This protein binds this small molecule.
Small molecule (SMILES): Nc1ncnc2c1ncn2[C@H]1C[C@H](O)[C@@H](COP(=O)(O)O)O1

Sequence of chain 16.A:
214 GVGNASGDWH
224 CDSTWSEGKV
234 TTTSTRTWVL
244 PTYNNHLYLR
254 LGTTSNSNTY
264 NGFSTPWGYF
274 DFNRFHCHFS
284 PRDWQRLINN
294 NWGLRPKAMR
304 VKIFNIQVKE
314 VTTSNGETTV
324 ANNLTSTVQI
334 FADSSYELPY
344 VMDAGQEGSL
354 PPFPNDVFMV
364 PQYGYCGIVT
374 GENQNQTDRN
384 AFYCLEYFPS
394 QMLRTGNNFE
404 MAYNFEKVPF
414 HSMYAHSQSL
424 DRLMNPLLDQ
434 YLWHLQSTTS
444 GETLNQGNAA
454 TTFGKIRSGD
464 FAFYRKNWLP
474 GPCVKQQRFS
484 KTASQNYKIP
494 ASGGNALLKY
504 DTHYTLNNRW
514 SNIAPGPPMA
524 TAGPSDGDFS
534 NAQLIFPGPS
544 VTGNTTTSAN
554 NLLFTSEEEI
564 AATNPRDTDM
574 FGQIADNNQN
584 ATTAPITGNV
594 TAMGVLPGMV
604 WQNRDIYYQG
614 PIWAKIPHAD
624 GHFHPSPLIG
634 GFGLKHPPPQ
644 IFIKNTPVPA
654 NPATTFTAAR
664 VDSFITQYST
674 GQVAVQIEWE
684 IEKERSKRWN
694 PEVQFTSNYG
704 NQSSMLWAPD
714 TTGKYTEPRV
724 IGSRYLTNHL

Binding-site contacts:
Ligand atom N3 contacts residue PRO628 of chain 28.A at 3.5 Å (h-bond).
Ligand atom N1 contacts residue VAL411 of chain 28.A at 4.3 Å.
Ligand atom C5 contacts residue PRO628 of chain 28.A at 2.7 Å (hydrophobic).
Ligand atom C2' contacts residue HIS627 of chain 28.A at 3.2 Å.
Ligand atom C8 contacts residue PRO628 of chain 28.A at 3.8 Å (hydrophobic).
Ligand atom C8 contacts residue PRO412 of chain 28.A at 4.3 Å (hydrophobic).
Ligand atom N7 contacts residue ASN606 of chain 28.A at 4.2 Å.
Ligand atom N6 contacts residue GLY634 of chain 28.A at 3.8 Å.
Ligand atom N9 contacts residue PRO628 of chain 28.A at 3.7 Å.
Ligand atom N1 contacts residue PRO628 of chain 28.A at 3.2 Å (h-bond).
Ligand atom C8 contacts residue HIS627 of chain 28.A at 3.5 Å.
Ligand atom C6 contacts residue GLY636 of chain 28.A at 3.6 Å.
Ligand atom N6 contacts residue SER629 of chain 28.A at 3.0 Å (h-bond).
Ligand atom N9 contacts residue PRO412 of chain 28.A at 4.2 Å.
Ligand atom C5 contacts residue SER629 of chain 28.A at 3.5 Å.
Ligand atom C4 contacts residue PRO628 of chain 28.A at 3.0 Å (hydrophobic).
Ligand atom O2P contacts residue ASP623 of chain 16.A at 3.2 Å (salt-bridge).
Ligand atom C1' contacts residue HIS627 of chain 28.A at 4.3 Å.
Ligand atom N1 contacts residue GLY636 of chain 28.A at 2.9 Å (h-bond).
Ligand atom C6 contacts residue SER629 of chain 28.A at 3.5 Å.
Ligand atom C6 contacts residue PRO628 of chain 28.A at 2.8 Å (hydrophobic).
Ligand atom C8 contacts residue SER629 of chain 28.A at 4.2 Å.
Ligand atom O1P contacts residue HIS625 of chain 16.A at 2.8 Å (h-bond).
Ligand atom N7 contacts residue PRO628 of chain 28.A at 3.3 Å (h-bond).
Ligand atom N6 contacts residue PHE635 of chain 28.A at 3.7 Å.
Ligand atom P contacts residue HIS625 of chain 16.A at 3.9 Å.
Ligand atom C6 contacts residue PRO412 of chain 28.A at 4.3 Å (hydrophobic).
Ligand atom C5 contacts residue PRO412 of chain 28.A at 4.2 Å (hydrophobic).
Ligand atom C1' contacts residue PRO628 of chain 28.A at 3.9 Å (hydrophobic).
Ligand atom N6 contacts residue PRO628 of chain 28.A at 3.4 Å (h-bond).
Ligand atom C2 contacts residue PRO628 of chain 28.A at 3.5 Å (hydrophobic).
Ligand atom C2' contacts residue PRO628 of chain 28.A at 3.6 Å (hydrophobic).
Ligand atom C4 contacts residue PRO412 of chain 28.A at 4.1 Å (hydrophobic).
Ligand atom N6 contacts residue GLY636 of chain 28.A at 3.2 Å (h-bond).
Ligand atom N7 contacts residue HIS627 of chain 28.A at 4.1 Å.
Ligand atom C2 contacts residue GLY636 of chain 28.A at 3.2 Å.
Ligand atom O3' contacts residue PRO628 of chain 28.A at 4.1 Å.
Ligand atom C3' contacts residue HIS627 of chain 28.A at 4.3 Å.
Ligand atom N7 contacts residue SER629 of chain 28.A at 3.1 Å (h-bond).
Ligand atom N7 contacts residue PRO412 of chain 28.A at 4.3 Å.

Sequence of chain 28.A:
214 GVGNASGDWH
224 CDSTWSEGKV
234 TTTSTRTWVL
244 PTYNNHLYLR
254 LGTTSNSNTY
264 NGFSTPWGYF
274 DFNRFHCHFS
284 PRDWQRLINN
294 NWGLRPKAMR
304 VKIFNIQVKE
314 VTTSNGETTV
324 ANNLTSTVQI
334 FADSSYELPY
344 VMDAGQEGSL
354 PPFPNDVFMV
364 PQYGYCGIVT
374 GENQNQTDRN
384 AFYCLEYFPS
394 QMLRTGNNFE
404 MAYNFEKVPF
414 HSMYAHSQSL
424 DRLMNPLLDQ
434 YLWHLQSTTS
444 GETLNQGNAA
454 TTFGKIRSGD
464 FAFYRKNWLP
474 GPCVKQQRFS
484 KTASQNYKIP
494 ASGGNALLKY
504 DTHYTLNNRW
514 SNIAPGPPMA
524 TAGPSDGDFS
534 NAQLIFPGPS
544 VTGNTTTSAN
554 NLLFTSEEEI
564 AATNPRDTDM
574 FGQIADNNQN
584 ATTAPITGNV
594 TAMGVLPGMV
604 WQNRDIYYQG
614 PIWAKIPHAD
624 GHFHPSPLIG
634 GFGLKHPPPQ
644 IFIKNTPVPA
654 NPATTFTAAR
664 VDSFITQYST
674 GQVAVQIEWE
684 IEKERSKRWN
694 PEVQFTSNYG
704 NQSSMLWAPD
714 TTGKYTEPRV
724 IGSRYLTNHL